The small molecule below binds the protein below.
Small molecule (SMILES): CC(=O)N[C@H]1[C@H](O[C@H]2[C@H](O)[C@@H](NC(C)=O)CO[C@@H]2CO)O[C@H](CO)[C@@H](O)[C@@H]1O

Sequence of chain 1.D:
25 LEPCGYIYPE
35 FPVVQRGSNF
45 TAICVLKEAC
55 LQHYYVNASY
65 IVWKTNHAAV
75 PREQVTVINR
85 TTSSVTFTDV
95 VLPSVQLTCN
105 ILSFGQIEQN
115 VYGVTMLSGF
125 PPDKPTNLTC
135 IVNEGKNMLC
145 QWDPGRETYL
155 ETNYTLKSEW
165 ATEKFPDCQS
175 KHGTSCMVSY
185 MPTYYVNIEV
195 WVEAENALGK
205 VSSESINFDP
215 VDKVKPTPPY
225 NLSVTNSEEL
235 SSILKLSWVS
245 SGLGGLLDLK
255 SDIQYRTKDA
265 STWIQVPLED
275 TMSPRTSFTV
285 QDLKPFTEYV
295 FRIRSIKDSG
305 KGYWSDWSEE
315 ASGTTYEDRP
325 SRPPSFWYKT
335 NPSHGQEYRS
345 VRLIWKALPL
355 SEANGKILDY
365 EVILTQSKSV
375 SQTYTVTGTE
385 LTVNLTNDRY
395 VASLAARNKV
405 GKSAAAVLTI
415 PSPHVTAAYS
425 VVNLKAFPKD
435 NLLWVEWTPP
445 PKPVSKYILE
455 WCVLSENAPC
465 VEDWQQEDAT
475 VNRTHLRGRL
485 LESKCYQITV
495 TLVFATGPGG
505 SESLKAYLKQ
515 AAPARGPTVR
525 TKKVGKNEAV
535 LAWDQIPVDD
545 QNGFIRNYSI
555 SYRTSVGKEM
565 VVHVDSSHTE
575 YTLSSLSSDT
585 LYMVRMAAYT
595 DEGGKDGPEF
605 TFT

Binding-site contacts:
Ligand atom C5 contacts residue THR92 of chain 1.D at 4.3 Å.
Ligand atom C1 contacts residue THR92 of chain 1.D at 4.5 Å.
Ligand atom O5 contacts residue THR92 of chain 1.D at 4.0 Å.
Ligand atom N2 contacts residue ASN43 of chain 1.D at 2.9 Å (h-bond).
Ligand atom C4 contacts residue ASN43 of chain 1.D at 4.2 Å.
Ligand atom O5 contacts residue ASN43 of chain 1.D at 2.3 Å (h-bond).
Ligand atom C6 contacts residue THR92 of chain 1.D at 4.2 Å.
Ligand atom C1 contacts residue ASN43 of chain 1.D at 1.4 Å.
Ligand atom C3 contacts residue ASN43 of chain 1.D at 3.8 Å.
Ligand atom O7 contacts residue ASN43 of chain 1.D at 3.4 Å (h-bond).
Ligand atom C8 contacts residue SER42 of chain 1.D at 4.3 Å.
Ligand atom C5 contacts residue ASN43 of chain 1.D at 3.6 Å.
Ligand atom C2 contacts residue ASN43 of chain 1.D at 2.5 Å.
Ligand atom C7 contacts residue ASN43 of chain 1.D at 3.4 Å.